Binding-site contacts:
Ligand atom O7 contacts residue PHE316 of chain 1.B at 4.0 Å.
Ligand atom C2 contacts residue ASN317 of chain 1.B at 2.5 Å.
Ligand atom C2 contacts residue TYR463 of chain 1.A at 3.7 Å (hydrophobic).
Ligand atom O4 contacts residue PHE430 of chain 1.A at 3.5 Å.
Ligand atom O6 contacts residue ALA346 of chain 1.B at 3.9 Å.
Ligand atom O5 contacts residue ASN317 of chain 1.B at 2.4 Å (h-bond).
Ligand atom C6 contacts residue TYR463 of chain 1.A at 4.2 Å (hydrophobic).
Ligand atom C1 contacts residue TYR463 of chain 1.A at 4.2 Å (hydrophobic).
Ligand atom C6 contacts residue ALA346 of chain 1.B at 4.3 Å (hydrophobic).
Ligand atom O3 contacts residue TYR463 of chain 1.A at 3.1 Å.
Ligand atom C5 contacts residue ASN317 of chain 1.B at 3.7 Å.
Ligand atom O3 contacts residue PHE430 of chain 1.A at 4.0 Å.
Ligand atom C3 contacts residue ASN317 of chain 1.B at 3.8 Å.
Ligand atom O3 contacts residue TYR463 of chain 1.A at 4.2 Å.
Ligand atom O5 contacts residue TYR463 of chain 1.A at 3.7 Å.
Ligand atom C7 contacts residue ASN317 of chain 1.B at 3.4 Å.
Ligand atom C3 contacts residue PHE430 of chain 1.A at 4.1 Å (hydrophobic).
Ligand atom O4 contacts residue LEU429 of chain 1.A at 3.3 Å.
Ligand atom C2 contacts residue TYR463 of chain 1.A at 4.0 Å (hydrophobic).
Ligand atom C3 contacts residue TYR463 of chain 1.A at 4.0 Å (hydrophobic).
Ligand atom O4 contacts residue TYR463 of chain 1.A at 3.7 Å.
Ligand atom O2 contacts residue TYR463 of chain 1.A at 2.6 Å (h-bond).
Ligand atom C1 contacts residue ASN317 of chain 1.B at 1.4 Å.
Ligand atom N2 contacts residue ASN317 of chain 1.B at 2.9 Å (h-bond).
Ligand atom O3 contacts residue GLN467 of chain 1.A at 3.9 Å.
Ligand atom C5 contacts residue TYR463 of chain 1.A at 3.9 Å (hydrophobic).
Ligand atom C4 contacts residue ASN317 of chain 1.B at 4.3 Å.
Ligand atom C3 contacts residue TYR463 of chain 1.A at 3.7 Å (hydrophobic).
Ligand atom C8 contacts residue ASN317 of chain 1.B at 4.4 Å.
Ligand atom C4 contacts residue PHE430 of chain 1.A at 4.4 Å (hydrophobic).
Ligand atom C1 contacts residue TYR463 of chain 1.A at 4.2 Å (hydrophobic).
Ligand atom C4 contacts residue TYR463 of chain 1.A at 3.3 Å (hydrophobic).
Ligand atom O7 contacts residue ASN317 of chain 1.B at 3.1 Å (h-bond).

A small-molecule ligand and the protein it binds are described below.
Small molecule (SMILES): CC(=O)N[C@H]1[C@H](O[C@H]2[C@H](O)[C@@H](NC(C)=O)CO[C@@H]2CO)O[C@H](CO)[C@@H](O[C@@H]2O[C@H](CO[C@H]3O[C@H](CO)[C@@H](O)[C@H](O)[C@@H]3O)[C@@H](O)[C@H](O[C@H]3O[C@H](CO)[C@@H](O)[C@H](O)[C@@H]3O)[C@@H]2O)[C@@H]1O

Sequence of chain 1.A:
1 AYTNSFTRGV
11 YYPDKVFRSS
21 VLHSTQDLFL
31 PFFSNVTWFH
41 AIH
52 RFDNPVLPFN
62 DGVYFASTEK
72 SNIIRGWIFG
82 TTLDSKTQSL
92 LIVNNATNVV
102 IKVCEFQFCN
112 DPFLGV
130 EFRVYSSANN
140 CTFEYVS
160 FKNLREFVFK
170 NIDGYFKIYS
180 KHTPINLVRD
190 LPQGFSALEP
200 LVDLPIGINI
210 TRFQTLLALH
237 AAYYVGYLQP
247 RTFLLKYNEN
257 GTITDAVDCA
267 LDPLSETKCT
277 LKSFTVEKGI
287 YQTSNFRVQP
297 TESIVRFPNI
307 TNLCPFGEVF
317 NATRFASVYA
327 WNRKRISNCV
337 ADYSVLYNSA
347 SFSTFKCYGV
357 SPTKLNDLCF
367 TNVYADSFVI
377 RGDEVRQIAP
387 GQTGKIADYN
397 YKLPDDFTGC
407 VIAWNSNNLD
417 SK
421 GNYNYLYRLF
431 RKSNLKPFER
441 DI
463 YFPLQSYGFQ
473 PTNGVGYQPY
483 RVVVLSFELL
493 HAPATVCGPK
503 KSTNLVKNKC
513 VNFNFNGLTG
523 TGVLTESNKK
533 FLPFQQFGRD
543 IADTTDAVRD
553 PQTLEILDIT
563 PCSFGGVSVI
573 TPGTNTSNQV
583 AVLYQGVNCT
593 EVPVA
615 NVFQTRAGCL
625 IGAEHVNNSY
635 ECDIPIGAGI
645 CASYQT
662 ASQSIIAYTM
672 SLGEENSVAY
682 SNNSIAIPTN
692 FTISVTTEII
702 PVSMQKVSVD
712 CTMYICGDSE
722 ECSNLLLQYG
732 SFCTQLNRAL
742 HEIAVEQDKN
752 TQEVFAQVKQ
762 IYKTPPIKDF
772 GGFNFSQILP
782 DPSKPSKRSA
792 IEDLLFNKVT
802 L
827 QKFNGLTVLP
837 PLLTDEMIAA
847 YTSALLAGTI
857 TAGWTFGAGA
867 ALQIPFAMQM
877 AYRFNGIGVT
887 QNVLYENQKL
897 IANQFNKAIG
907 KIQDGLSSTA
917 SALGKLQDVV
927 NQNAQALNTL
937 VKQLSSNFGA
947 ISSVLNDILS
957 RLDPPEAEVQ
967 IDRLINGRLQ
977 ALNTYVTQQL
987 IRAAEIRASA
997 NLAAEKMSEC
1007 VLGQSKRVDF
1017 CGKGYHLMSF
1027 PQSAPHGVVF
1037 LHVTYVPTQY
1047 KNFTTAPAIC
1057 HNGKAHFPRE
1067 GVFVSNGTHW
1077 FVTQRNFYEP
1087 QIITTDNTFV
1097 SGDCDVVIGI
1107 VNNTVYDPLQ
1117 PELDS

Sequence of chain 1.B:
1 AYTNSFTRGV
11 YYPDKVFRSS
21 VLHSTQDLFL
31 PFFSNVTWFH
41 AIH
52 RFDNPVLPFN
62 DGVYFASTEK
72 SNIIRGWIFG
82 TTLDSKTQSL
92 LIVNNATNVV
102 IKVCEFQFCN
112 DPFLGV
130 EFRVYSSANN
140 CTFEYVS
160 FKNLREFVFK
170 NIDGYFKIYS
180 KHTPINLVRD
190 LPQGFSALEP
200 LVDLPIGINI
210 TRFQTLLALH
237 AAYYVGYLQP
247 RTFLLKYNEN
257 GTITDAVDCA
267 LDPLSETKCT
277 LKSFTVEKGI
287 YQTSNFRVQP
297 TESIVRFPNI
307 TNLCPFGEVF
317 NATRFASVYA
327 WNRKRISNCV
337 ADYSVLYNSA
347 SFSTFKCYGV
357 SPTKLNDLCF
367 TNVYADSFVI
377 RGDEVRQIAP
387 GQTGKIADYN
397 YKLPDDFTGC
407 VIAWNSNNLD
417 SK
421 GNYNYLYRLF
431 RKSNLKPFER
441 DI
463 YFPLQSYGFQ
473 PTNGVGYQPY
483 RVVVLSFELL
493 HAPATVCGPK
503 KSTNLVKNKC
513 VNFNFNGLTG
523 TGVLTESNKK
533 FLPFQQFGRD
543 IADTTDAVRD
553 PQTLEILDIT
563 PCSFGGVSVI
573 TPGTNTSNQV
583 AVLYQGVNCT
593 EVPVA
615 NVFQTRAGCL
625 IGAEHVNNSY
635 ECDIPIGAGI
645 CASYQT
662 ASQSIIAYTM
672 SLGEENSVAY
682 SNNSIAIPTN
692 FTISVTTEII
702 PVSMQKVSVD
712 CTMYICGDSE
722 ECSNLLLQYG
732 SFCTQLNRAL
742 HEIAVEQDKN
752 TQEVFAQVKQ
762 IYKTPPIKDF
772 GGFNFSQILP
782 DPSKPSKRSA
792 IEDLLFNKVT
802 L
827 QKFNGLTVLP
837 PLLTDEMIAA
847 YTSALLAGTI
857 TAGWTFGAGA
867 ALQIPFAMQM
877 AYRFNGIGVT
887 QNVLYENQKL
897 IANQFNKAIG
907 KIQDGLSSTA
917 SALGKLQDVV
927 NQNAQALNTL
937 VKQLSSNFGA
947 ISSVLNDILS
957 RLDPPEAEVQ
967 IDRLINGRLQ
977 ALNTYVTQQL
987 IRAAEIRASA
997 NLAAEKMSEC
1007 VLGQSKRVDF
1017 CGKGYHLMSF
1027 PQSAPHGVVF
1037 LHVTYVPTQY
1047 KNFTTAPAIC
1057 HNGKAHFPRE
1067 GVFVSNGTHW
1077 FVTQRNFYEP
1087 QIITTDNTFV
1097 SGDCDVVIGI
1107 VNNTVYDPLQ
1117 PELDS